This protein binds this small molecule.
Small molecule (SMILES): CC(=O)N[C@@H]1[C@@H](O)[C@H](O)[C@@H](CO)O[C@H]1O

Sequence of chain 1.H:
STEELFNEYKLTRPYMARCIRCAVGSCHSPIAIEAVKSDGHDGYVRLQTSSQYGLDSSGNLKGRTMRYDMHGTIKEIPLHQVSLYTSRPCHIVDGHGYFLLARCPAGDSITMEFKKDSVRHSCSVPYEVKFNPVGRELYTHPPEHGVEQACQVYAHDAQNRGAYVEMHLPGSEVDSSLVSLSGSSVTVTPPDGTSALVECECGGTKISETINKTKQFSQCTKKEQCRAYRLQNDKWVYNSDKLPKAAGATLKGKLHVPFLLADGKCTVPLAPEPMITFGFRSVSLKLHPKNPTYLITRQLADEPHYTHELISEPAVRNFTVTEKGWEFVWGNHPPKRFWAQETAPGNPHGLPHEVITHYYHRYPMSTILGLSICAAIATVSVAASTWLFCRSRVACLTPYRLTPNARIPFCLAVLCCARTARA

Binding-site contacts:
Ligand atom O6 contacts residue SER284 of chain 1.H at 2.6 Å (h-bond).
Ligand atom O6 contacts residue ASN318 of chain 1.H at 2.6 Å (h-bond).
Ligand atom C6 contacts residue SER284 of chain 1.H at 3.5 Å.
Ligand atom C6 contacts residue ASN318 of chain 1.H at 3.2 Å.